Sequence of chain 40.C:
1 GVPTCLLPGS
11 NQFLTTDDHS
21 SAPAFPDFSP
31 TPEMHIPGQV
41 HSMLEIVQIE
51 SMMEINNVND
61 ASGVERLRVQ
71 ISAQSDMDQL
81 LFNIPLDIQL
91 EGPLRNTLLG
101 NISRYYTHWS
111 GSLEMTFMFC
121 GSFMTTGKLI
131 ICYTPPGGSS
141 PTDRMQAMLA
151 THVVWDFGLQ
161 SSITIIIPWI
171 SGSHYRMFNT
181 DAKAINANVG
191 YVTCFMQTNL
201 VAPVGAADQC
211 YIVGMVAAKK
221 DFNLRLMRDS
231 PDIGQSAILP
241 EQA

Sequence of chain 40.A:
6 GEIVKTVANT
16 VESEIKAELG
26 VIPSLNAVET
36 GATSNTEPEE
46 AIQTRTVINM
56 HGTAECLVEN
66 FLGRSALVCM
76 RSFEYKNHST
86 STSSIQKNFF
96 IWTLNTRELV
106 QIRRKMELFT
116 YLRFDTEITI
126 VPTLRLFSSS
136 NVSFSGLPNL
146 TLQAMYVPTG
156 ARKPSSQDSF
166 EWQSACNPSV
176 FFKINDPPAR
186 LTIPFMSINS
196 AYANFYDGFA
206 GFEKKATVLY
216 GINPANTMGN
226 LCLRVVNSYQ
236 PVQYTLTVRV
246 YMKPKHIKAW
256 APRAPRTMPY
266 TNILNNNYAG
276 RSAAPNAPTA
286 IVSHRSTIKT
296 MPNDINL

Binding-site contacts:
Ligand atom O1A contacts residue ALA149 of chain 40.A at 3.7 Å.
Ligand atom C5B contacts residue ILE188 of chain 40.A at 3.6 Å (hydrophobic).
Ligand atom C5A contacts residue PRO173 of chain 40.A at 3.5 Å (hydrophobic).
Ligand atom C3B contacts residue ILE123 of chain 40.A at 3.9 Å (hydrophobic).
Ligand atom O1 contacts residue MET223 of chain 40.A at 3.6 Å (h-bond).
Ligand atom C5A contacts residue LEU186 of chain 40.A at 3.6 Å (hydrophobic).
Ligand atom C7C contacts residue ILE123 of chain 40.A at 3.5 Å (hydrophobic).
Ligand atom O1B contacts residue LEU99 of chain 40.A at 3.1 Å.
Ligand atom C31 contacts residue TYR197 of chain 40.A at 3.7 Å (hydrophobic).
Ligand atom C3B contacts residue LEU226 of chain 40.A at 3.5 Å (hydrophobic).
Ligand atom C6C contacts residue LEU99 of chain 40.A at 3.6 Å (hydrophobic).
Ligand atom C2C contacts residue THR101 of chain 40.A at 3.8 Å.
Ligand atom C4A contacts residue LEU186 of chain 40.A at 3.9 Å (hydrophobic).
Ligand atom C3 contacts residue TYR197 of chain 40.A at 3.7 Å (hydrophobic).
Ligand atom O1 contacts residue TYR197 of chain 40.A at 3.9 Å.
Ligand atom C4 contacts residue TYR197 of chain 40.A at 3.6 Å (hydrophobic).
Ligand atom C5C contacts residue LEU99 of chain 40.A at 3.6 Å (hydrophobic).
Ligand atom O1B contacts residue TRP97 of chain 40.A at 3.6 Å.
Ligand atom N3A contacts residue TYR151 of chain 40.A at 3.3 Å.
Ligand atom C6C contacts residue ILE123 of chain 40.A at 3.6 Å (hydrophobic).
Ligand atom C4A contacts residue TYR151 of chain 40.A at 3.8 Å (hydrophobic).
Ligand atom C4C contacts residue THR121 of chain 40.A at 3.7 Å.
Ligand atom C5A contacts residue ALA149 of chain 40.A at 3.2 Å (hydrophobic).
Ligand atom C5C contacts residue THR101 of chain 40.A at 3.7 Å.
Ligand atom C1B contacts residue LEU99 of chain 40.A at 3.9 Å (hydrophobic).
Ligand atom O1A contacts residue LEU186 of chain 40.A at 3.7 Å.
Ligand atom C2B contacts residue ILE123 of chain 40.A at 3.5 Å (hydrophobic).
Ligand atom C31 contacts residue ASN199 of chain 40.A at 3.4 Å.
Ligand atom C6B contacts residue ILE188 of chain 40.A at 3.7 Å (hydrophobic).
Ligand atom O1A contacts residue LEU226 of chain 40.A at 3.8 Å.
Ligand atom C6C contacts residue TRP97 of chain 40.A at 3.9 Å (hydrophobic).
Ligand atom C4B contacts residue LEU226 of chain 40.A at 3.9 Å (hydrophobic).
Ligand atom C7C contacts residue LEU99 of chain 40.A at 3.5 Å (hydrophobic).
Ligand atom C1C contacts residue TYR197 of chain 40.A at 3.7 Å (hydrophobic).
Ligand atom C2B contacts residue LEU226 of chain 40.A at 3.6 Å (hydrophobic).
Ligand atom N2 contacts residue ASN221 of chain 40.A at 3.9 Å.
Ligand atom C4A contacts residue PRO173 of chain 40.A at 3.3 Å (hydrophobic).
Ligand atom C5 contacts residue TYR197 of chain 40.A at 3.8 Å (hydrophobic).
Ligand atom C5A contacts residue VAL175 of chain 40.A at 3.9 Å (hydrophobic).
Ligand atom C2A contacts residue LEU186 of chain 40.A at 3.7 Å (hydrophobic).

This protein binds this small molecule.
Small molecule (SMILES): Cc1cc(CCCCCCCOc2ccc(C3=NCCO3)cc2)on1